The small molecule below binds the protein below.
Small molecule (SMILES): CC(=O)N[C@H]1[C@H](O[C@H]2[C@H](O)[C@@H](NC(C)=O)CO[C@@H]2CO)O[C@H](CO)[C@@H](O)[C@@H]1O

Sequence of chain 6.A:
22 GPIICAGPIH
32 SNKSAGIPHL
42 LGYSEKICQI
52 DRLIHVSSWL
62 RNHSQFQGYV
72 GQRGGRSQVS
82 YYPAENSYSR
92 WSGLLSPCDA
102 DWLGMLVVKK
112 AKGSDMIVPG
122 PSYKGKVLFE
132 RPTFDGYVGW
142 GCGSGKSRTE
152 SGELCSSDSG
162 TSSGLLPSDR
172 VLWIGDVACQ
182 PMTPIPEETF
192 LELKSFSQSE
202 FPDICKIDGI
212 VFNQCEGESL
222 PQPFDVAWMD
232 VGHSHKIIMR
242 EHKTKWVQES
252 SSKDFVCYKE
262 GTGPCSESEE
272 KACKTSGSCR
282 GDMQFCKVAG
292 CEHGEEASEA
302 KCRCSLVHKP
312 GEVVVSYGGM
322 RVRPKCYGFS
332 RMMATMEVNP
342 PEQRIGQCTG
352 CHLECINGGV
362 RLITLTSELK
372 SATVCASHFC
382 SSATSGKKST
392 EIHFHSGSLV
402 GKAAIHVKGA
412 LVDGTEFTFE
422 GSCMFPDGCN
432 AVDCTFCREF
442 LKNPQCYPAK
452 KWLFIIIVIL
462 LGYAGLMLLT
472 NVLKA

Binding-site contacts:
Ligand atom N2 contacts residue SER35 of chain 6.A at 4.3 Å.
Ligand atom C4 contacts residue ASN33 of chain 6.A at 4.2 Å.
Ligand atom O7 contacts residue SER35 of chain 6.A at 3.7 Å.
Ligand atom C2 contacts residue HIS31 of chain 6.A at 4.5 Å.
Ligand atom C5 contacts residue ASN33 of chain 6.A at 3.4 Å.
Ligand atom O3 contacts residue ASN33 of chain 6.A at 3.2 Å (h-bond).
Ligand atom C3 contacts residue ASN33 of chain 6.A at 4.1 Å.
Ligand atom O6 contacts residue SER35 of chain 6.A at 2.5 Å (h-bond).
Ligand atom C5 contacts residue HIS31 of chain 6.A at 4.1 Å.
Ligand atom O3 contacts residue HIS31 of chain 6.A at 4.1 Å.
Ligand atom C2 contacts residue SER35 of chain 6.A at 3.3 Å.
Ligand atom C1 contacts residue SER35 of chain 6.A at 3.4 Å.
Ligand atom O6 contacts residue GLY37 of chain 6.A at 3.1 Å (h-bond).
Ligand atom C6 contacts residue ASN33 of chain 6.A at 3.6 Å.
Ligand atom C2 contacts residue ASN33 of chain 6.A at 4.4 Å.
Ligand atom O5 contacts residue SER35 of chain 6.A at 3.0 Å (h-bond).
Ligand atom O5 contacts residue ASN33 of chain 6.A at 3.4 Å (h-bond).
Ligand atom C4 contacts residue SER35 of chain 6.A at 3.8 Å.
Ligand atom C7 contacts residue SER35 of chain 6.A at 4.4 Å.
Ligand atom C1 contacts residue ASN33 of chain 6.A at 4.0 Å.
Ligand atom C6 contacts residue GLY37 of chain 6.A at 4.1 Å.
Ligand atom C3 contacts residue SER35 of chain 6.A at 4.1 Å.
Ligand atom C3 contacts residue HIS31 of chain 6.A at 3.5 Å.
Ligand atom C4 contacts residue HIS31 of chain 6.A at 3.9 Å.
Ligand atom O6 contacts residue ALA36 of chain 6.A at 3.5 Å.
Ligand atom C6 contacts residue SER35 of chain 6.A at 3.5 Å.
Ligand atom O4 contacts residue HIS31 of chain 6.A at 3.5 Å (h-bond).
Ligand atom C5 contacts residue SER35 of chain 6.A at 3.9 Å.